This small molecule binds to this protein.
Small molecule (SMILES): CC(=O)N[C@@H]1[C@@H](O)[C@H](O)[C@@H](CO)O[C@H]1O

Sequence of chain 1.A:
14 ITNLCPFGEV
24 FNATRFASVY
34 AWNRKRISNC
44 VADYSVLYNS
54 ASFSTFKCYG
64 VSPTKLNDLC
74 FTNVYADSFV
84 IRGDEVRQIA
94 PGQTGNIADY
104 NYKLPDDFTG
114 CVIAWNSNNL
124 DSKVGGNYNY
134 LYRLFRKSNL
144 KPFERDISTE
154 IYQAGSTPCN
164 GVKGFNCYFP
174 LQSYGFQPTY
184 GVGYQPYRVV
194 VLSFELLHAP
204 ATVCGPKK

Binding-site contacts:
Ligand atom O5 contacts residue ASN25 of chain 1.A at 2.4 Å (h-bond).
Ligand atom C7 contacts residue GLY21 of chain 1.A at 3.9 Å.
Ligand atom C8 contacts residue PHE24 of chain 1.A at 3.7 Å (hydrophobic).
Ligand atom C8 contacts residue VAL49 of chain 1.A at 4.0 Å (hydrophobic).
Ligand atom C3 contacts residue SO41 of chain 1.L at 4.4 Å.
Ligand atom C5 contacts residue ASN25 of chain 1.A at 3.7 Å.
Ligand atom N2 contacts residue ASN25 of chain 1.A at 2.9 Å (h-bond).
Ligand atom C7 contacts residue VAL49 of chain 1.A at 4.4 Å (hydrophobic).
Ligand atom C2 contacts residue SO41 of chain 1.L at 4.2 Å.
Ligand atom C1 contacts residue ASN25 of chain 1.A at 1.4 Å.
Ligand atom C4 contacts residue ASN25 of chain 1.A at 4.2 Å.
Ligand atom C8 contacts residue LEU50 of chain 1.A at 4.0 Å (hydrophobic).
Ligand atom N2 contacts residue SO41 of chain 1.L at 3.7 Å.
Ligand atom O7 contacts residue ASN25 of chain 1.A at 4.2 Å.
Ligand atom O7 contacts residue GLY21 of chain 1.A at 3.9 Å.
Ligand atom C8 contacts residue GLY21 of chain 1.A at 3.7 Å.
Ligand atom C1 contacts residue SO41 of chain 1.L at 4.0 Å.
Ligand atom C7 contacts residue ASN25 of chain 1.A at 3.8 Å.
Ligand atom O7 contacts residue VAL49 of chain 1.A at 4.3 Å.
Ligand atom C2 contacts residue ASN25 of chain 1.A at 2.5 Å.
Ligand atom C8 contacts residue PHE20 of chain 1.A at 4.2 Å (hydrophobic).
Ligand atom C3 contacts residue ASN25 of chain 1.A at 3.8 Å.